A small-molecule ligand and the protein it binds are described below.
Small molecule (SMILES): CC(C)(CO)[C@@H](O)C(=O)NCCc1nc2cccc(O)c2[nH]1

Binding-site contacts:
Ligand atom O17 contacts residue GLU134 of chain 3.A at 3.0 Å (salt-bridge).
Ligand atom O13 contacts residue ALA75 of chain 2.A at 3.1 Å (h-bond).
Ligand atom C9 contacts residue LEU73 of chain 2.A at 3.7 Å (hydrophobic).
Ligand atom N11 contacts residue LEU73 of chain 2.A at 3.6 Å.
Ligand atom C6 contacts residue LEU131 of chain 3.A at 3.9 Å (hydrophobic).
Ligand atom C6 contacts residue VAL135 of chain 3.A at 3.7 Å (hydrophobic).
Ligand atom N4 contacts residue GLU134 of chain 3.A at 3.9 Å.
Ligand atom C3 contacts residue PHE70 of chain 2.A at 3.9 Å (hydrophobic).
Ligand atom O13 contacts residue MET74 of chain 2.A at 3.3 Å.
Ligand atom C2 contacts residue ASP72 of chain 2.A at 3.7 Å.
Ligand atom O22 contacts residue LEU102 of chain 2.A at 3.3 Å.
Ligand atom O13 contacts residue LEU109 of chain 2.A at 3.8 Å.
Ligand atom C9 contacts residue MET74 of chain 2.A at 3.7 Å (hydrophobic).
Ligand atom N11 contacts residue MET74 of chain 2.A at 2.9 Å (h-bond).
Ligand atom O22 contacts residue TYR98 of chain 2.A at 3.9 Å.
Ligand atom C5 contacts residue ASN106 of chain 2.A at 3.4 Å.
Ligand atom C19 contacts residue ALA37 of chain 2.A at 3.5 Å (hydrophobic).
Ligand atom C10 contacts residue LEU73 of chain 2.A at 3.6 Å (hydrophobic).
Ligand atom C8 contacts residue GLU134 of chain 3.A at 3.6 Å.
Ligand atom C7 contacts residue LEU102 of chain 2.A at 3.6 Å (hydrophobic).
Ligand atom C2 contacts residue HIS138 of chain 3.A at 3.4 Å.
Ligand atom C19 contacts residue GLY9 of chain 2.A at 3.7 Å.
Ligand atom C1 contacts residue MET74 of chain 2.A at 3.8 Å (hydrophobic).
Ligand atom O15 contacts residue MET74 of chain 2.A at 3.3 Å.
Ligand atom C20 contacts residue ARG88 of chain 2.A at 3.6 Å.
Ligand atom C10 contacts residue MET74 of chain 2.A at 3.8 Å (hydrophobic).
Ligand atom O13 contacts residue ASN106 of chain 2.A at 2.7 Å (h-bond).
Ligand atom C16 contacts residue GLU134 of chain 3.A at 3.8 Å.
Ligand atom C6 contacts residue LEU102 of chain 2.A at 3.7 Å (hydrophobic).
Ligand atom C1 contacts residue GLU134 of chain 3.A at 3.9 Å.
Ligand atom C21 contacts residue ARG88 of chain 2.A at 3.5 Å.
Ligand atom C3 contacts residue ASP72 of chain 2.A at 3.9 Å.
Ligand atom C10 contacts residue ASN106 of chain 2.A at 3.3 Å.
Ligand atom C5 contacts residue MET105 of chain 2.A at 3.7 Å (hydrophobic).
Ligand atom C14 contacts residue GLU134 of chain 3.A at 3.9 Å.
Ligand atom N12 contacts residue GLU134 of chain 3.A at 2.8 Å (salt-bridge).
Ligand atom C7 contacts residue GLU134 of chain 3.A at 3.8 Å.
Ligand atom O13 contacts residue LEU73 of chain 2.A at 3.4 Å.
Ligand atom O22 contacts residue ARG88 of chain 2.A at 2.9 Å (salt-bridge).
Ligand atom C6 contacts residue MET105 of chain 2.A at 3.8 Å (hydrophobic).

Sequence of chain 3.A:
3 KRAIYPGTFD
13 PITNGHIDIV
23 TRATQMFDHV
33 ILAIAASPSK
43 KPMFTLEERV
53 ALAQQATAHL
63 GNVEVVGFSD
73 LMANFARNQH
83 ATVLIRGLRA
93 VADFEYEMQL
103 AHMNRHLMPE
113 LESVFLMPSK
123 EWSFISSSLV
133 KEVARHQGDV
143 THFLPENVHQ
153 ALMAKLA

Sequence of chain 2.A:
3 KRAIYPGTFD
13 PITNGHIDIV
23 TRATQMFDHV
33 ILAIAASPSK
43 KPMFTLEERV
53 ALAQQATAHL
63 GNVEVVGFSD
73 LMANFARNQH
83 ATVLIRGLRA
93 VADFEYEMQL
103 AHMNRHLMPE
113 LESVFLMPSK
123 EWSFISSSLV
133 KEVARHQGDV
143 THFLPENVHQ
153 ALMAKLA